Sequence of chain 2.F:
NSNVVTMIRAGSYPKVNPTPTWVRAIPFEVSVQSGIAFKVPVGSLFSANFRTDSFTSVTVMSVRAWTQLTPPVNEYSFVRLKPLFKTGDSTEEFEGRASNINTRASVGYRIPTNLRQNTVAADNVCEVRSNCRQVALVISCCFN

A protein and the small-molecule ligand that binds it are described below.
Small molecule (SMILES): O=c1ccn([C@@H]2O[C@H](CO[P](=O)(O)O[C@H]3[C@@H](O)[C@H](n4ccc(=O)[nH]c4=O)O[C@@H]3CO[P](=O)(O)O[C@H]3[C@@H](O)[C@H](n4ccc(=O)[nH]c4=O)O[C@@H]3CO[P](=O)(O)O[C@H]3[C@@H](O)[C@H](n4ccc(=O)[nH]c4=O)O[C@@H]3CO[P](=O)(O)O[C@H]3[C@@H](O)[C@H](n4ccc(=O)[nH]c4=O)O[C@@H]3COP(=O)=O)[C@@H](O)[C@H]2O)c(=O)[nH]1

Sequence of chain 2.E:
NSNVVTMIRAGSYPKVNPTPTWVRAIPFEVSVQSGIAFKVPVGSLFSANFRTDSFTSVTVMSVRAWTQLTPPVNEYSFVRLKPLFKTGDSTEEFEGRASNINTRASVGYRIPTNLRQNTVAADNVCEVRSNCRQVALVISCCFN

Binding-site contacts:
Ligand atom O2 contacts residue A3 of chain 2.R at 2.9 Å.
Ligand atom N3 contacts residue A2 of chain 2.R at 2.7 Å (h-bond).
Ligand atom C4 contacts residue A4 of chain 2.R at 3.2 Å.
Ligand atom C2 contacts residue A3 of chain 2.R at 3.1 Å.
Ligand atom O3' contacts residue THR36 of chain 2.F at 3.5 Å (h-bond).
Ligand atom C4' contacts residue THR13 of chain 2.O at 3.2 Å.
Ligand atom C5' contacts residue GLY14 of chain 2.O at 3.5 Å.
Ligand atom O2 contacts residue A2 of chain 2.R at 2.9 Å (h-bond).
Ligand atom O2' contacts residue THR36 of chain 2.F at 3.4 Å (h-bond).
Ligand atom P contacts residue THR13 of chain 2.O at 3.1 Å.
Ligand atom P contacts residue GLY14 of chain 2.O at 3.3 Å.
Ligand atom C5' contacts residue THR13 of chain 2.O at 2.8 Å.
Ligand atom C4 contacts residue A1 of chain 2.R at 3.2 Å.
Ligand atom O2 contacts residue THR13 of chain 2.O at 3.1 Å (h-bond).
Ligand atom O5' contacts residue GLY14 of chain 2.O at 3.0 Å.
Ligand atom N3 contacts residue A4 of chain 2.R at 3.0 Å (h-bond).
Ligand atom OP2 contacts residue THR13 of chain 2.O at 3.5 Å (h-bond).
Ligand atom C4 contacts residue A2 of chain 2.R at 3.3 Å.
Ligand atom O2' contacts residue SER155 of chain 2.E at 3.1 Å (h-bond).
Ligand atom O2 contacts residue A1 of chain 2.R at 3.5 Å.
Ligand atom OP1 contacts residue ARG79 of chain 2.E at 2.8 Å (salt-bridge).
Ligand atom C2 contacts residue A2 of chain 2.R at 3.2 Å.
Ligand atom OP1 contacts residue SER17 of chain 2.O at 3.1 Å (h-bond).
Ligand atom OP2 contacts residue SER17 of chain 2.O at 2.6 Å (h-bond).
Ligand atom P contacts residue SER17 of chain 2.O at 3.3 Å.
Ligand atom O5' contacts residue THR13 of chain 2.O at 3.1 Å (h-bond).
Ligand atom O4 contacts residue A2 of chain 2.R at 2.7 Å (h-bond).
Ligand atom O4 contacts residue A4 of chain 2.R at 2.8 Å.
Ligand atom C2' contacts residue VAL38 of chain 2.E at 3.6 Å (hydrophobic).
Ligand atom O4 contacts residue A3 of chain 2.R at 2.5 Å (h-bond).
Ligand atom N3 contacts residue A1 of chain 2.R at 3.0 Å (h-bond).
Ligand atom N3 contacts residue A3 of chain 2.R at 3.1 Å (h-bond).
Ligand atom C4 contacts residue A3 of chain 2.R at 3.0 Å.
Ligand atom C5 contacts residue A3 of chain 2.R at 3.0 Å.
Ligand atom C4' contacts residue GLY14 of chain 2.O at 3.4 Å.
Ligand atom O4' contacts residue THR13 of chain 2.O at 3.2 Å (h-bond).
Ligand atom O2' contacts residue ASN16 of chain 2.O at 3.3 Å (h-bond).
Ligand atom O4 contacts residue A1 of chain 2.R at 2.7 Å (h-bond).
Ligand atom O3' contacts residue SER155 of chain 2.E at 3.7 Å.
Ligand atom O2' contacts residue VAL38 of chain 2.E at 2.6 Å (h-bond).

Sequence of chain 2.O:
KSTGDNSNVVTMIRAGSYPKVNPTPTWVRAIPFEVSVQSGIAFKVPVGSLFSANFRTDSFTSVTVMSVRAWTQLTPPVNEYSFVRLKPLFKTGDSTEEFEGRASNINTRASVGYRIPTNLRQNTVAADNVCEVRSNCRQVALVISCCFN